A protein and the small-molecule ligand that binds it are described below.
Small molecule (SMILES): NC(=O)c1cc[n+](COC[n+]2ccccc2/C=N/O)cc1

Binding-site contacts:
Ligand atom C5 contacts residue TYR341 of chain 1.A at 3.8 Å (hydrophobic).
Ligand atom C8 contacts residue TRP286 of chain 1.A at 3.0 Å (hydrophobic).
Ligand atom O3 contacts residue PHE297 of chain 1.A at 3.1 Å.
Ligand atom O3 contacts residue SER298 of chain 1.A at 2.7 Å (h-bond).
Ligand atom C3 contacts residue PHE338 of chain 1.A at 3.8 Å (hydrophobic).
Ligand atom C7 contacts residue ASP74 of chain 1.A at 3.7 Å.
Ligand atom C7 contacts residue TYR341 of chain 1.A at 3.0 Å (hydrophobic).
Ligand atom C9 contacts residue TYR124 of chain 1.A at 3.8 Å (hydrophobic).
Ligand atom C11 contacts residue TRP286 of chain 1.A at 3.6 Å (hydrophobic).
Ligand atom C10 contacts residue TYR124 of chain 1.A at 3.9 Å (hydrophobic).
Ligand atom C12 contacts residue PHE297 of chain 1.A at 3.8 Å (hydrophobic).
Ligand atom C12 contacts residue TRP286 of chain 1.A at 3.4 Å (hydrophobic).
Ligand atom C4 contacts residue SXE203 of chain 1.A at 3.0 Å.
Ligand atom C5 contacts residue TYR337 of chain 1.A at 3.8 Å (hydrophobic).
Ligand atom N4 contacts residue SER298 of chain 1.A at 3.9 Å.
Ligand atom C6 contacts residue ASP74 of chain 1.A at 3.5 Å.
Ligand atom C4 contacts residue TYR337 of chain 1.A at 3.4 Å (hydrophobic).
Ligand atom C5 contacts residue TYR124 of chain 1.A at 3.6 Å (hydrophobic).
Ligand atom C5 contacts residue SXE203 of chain 1.A at 3.9 Å.
Ligand atom C3 contacts residue SXE203 of chain 1.A at 3.6 Å.
Ligand atom C6 contacts residue TYR341 of chain 1.A at 3.2 Å (hydrophobic).
Ligand atom N2 contacts residue TYR124 of chain 1.A at 3.7 Å.
Ligand atom C11 contacts residue TYR124 of chain 1.A at 3.8 Å (hydrophobic).
Ligand atom N2 contacts residue TYR341 of chain 1.A at 3.5 Å.
Ligand atom C14 contacts residue TYR124 of chain 1.A at 3.9 Å (hydrophobic).
Ligand atom O2 contacts residue TRP286 of chain 1.A at 3.7 Å.
Ligand atom C10 contacts residue TRP286 of chain 1.A at 3.4 Å (hydrophobic).
Ligand atom C14 contacts residue TRP286 of chain 1.A at 3.9 Å (hydrophobic).
Ligand atom N3 contacts residue TYR124 of chain 1.A at 3.8 Å.
Ligand atom C13 contacts residue TRP286 of chain 1.A at 3.4 Å (hydrophobic).
Ligand atom C12 contacts residue ARG296 of chain 1.A at 3.6 Å.
Ligand atom C9 contacts residue TRP286 of chain 1.A at 3.4 Å (hydrophobic).
Ligand atom C12 contacts residue TYR124 of chain 1.A at 4.0 Å (hydrophobic).
Ligand atom C14 contacts residue SER298 of chain 1.A at 3.8 Å.
Ligand atom N3 contacts residue TRP286 of chain 1.A at 3.1 Å.
Ligand atom O2 contacts residue ASP74 of chain 1.A at 3.1 Å (salt-bridge).
Ligand atom C6 contacts residue TYR124 of chain 1.A at 3.4 Å (hydrophobic).
Ligand atom N4 contacts residue GLU285 of chain 1.A at 3.3 Å (salt-bridge).
Ligand atom N4 contacts residue TRP286 of chain 1.A at 3.8 Å.
Ligand atom O2 contacts residue TYR124 of chain 1.A at 3.4 Å (h-bond).

Sequence of chain 1.A:
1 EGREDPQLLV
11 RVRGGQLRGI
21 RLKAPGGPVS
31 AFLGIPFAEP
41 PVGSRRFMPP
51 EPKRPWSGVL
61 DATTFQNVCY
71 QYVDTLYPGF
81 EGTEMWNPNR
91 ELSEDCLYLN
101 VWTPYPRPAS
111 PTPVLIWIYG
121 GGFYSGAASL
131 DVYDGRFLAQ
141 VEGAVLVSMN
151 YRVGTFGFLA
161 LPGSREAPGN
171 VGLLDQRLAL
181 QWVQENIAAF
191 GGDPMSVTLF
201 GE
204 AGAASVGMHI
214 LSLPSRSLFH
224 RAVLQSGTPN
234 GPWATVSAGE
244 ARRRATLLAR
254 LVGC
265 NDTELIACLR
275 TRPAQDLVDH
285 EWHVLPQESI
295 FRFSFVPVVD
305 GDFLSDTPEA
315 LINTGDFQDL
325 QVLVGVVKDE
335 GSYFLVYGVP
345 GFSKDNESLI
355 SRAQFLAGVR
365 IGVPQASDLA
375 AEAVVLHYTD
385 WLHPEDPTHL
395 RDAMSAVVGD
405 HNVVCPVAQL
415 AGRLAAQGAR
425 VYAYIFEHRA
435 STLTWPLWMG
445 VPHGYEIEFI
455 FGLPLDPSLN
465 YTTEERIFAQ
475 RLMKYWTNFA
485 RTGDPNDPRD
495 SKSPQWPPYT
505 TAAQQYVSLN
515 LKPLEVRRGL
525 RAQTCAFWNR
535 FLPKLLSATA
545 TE